Sequence of chain 1.B:
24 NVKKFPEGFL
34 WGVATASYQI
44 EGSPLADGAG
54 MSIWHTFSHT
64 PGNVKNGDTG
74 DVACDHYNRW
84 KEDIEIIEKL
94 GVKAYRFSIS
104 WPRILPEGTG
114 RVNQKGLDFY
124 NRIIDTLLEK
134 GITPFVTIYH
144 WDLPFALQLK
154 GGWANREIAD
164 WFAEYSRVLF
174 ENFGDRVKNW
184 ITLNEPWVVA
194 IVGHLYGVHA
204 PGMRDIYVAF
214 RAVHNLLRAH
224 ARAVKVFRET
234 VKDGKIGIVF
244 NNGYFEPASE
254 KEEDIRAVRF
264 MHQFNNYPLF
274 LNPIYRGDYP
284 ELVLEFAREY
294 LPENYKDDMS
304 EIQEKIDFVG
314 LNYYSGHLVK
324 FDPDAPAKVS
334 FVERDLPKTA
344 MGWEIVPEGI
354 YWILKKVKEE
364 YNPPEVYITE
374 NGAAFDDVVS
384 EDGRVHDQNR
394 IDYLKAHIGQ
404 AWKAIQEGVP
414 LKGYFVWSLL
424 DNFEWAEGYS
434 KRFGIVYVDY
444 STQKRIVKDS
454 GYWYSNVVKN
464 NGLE

Binding-site contacts:
Ligand atom O2 contacts residue GLU188 of chain 1.B at 3.4 Å (salt-bridge).
Ligand atom O5 contacts residue TYR317 of chain 1.B at 3.7 Å.
Ligand atom C6 contacts residue TRP420 of chain 1.B at 4.0 Å (hydrophobic).
Ligand atom C6 contacts residue GLU427 of chain 1.B at 3.4 Å.
Ligand atom C1 contacts residue GLU373 of chain 1.B at 1.4 Å.
Ligand atom O3 contacts residue GLN42 of chain 1.B at 2.6 Å (h-bond).
Ligand atom C1 contacts residue GLU188 of chain 1.B at 3.5 Å.
Ligand atom C7 contacts residue GLU373 of chain 1.B at 2.1 Å.
Ligand atom C4 contacts residue TRP420 of chain 1.B at 4.0 Å (hydrophobic).
Ligand atom O2 contacts residue GLU373 of chain 1.B at 2.9 Å (salt-bridge).
Ligand atom C4 contacts residue GLU427 of chain 1.B at 3.7 Å.
Ligand atom C4 contacts residue TRP428 of chain 1.B at 3.6 Å (hydrophobic).
Ligand atom O6 contacts residue GLU427 of chain 1.B at 2.6 Å (salt-bridge).
Ligand atom O3 contacts residue HIS143 of chain 1.B at 3.0 Å (h-bond).
Ligand atom O2 contacts residue ASN187 of chain 1.B at 3.2 Å (h-bond).
Ligand atom O3 contacts residue TRP428 of chain 1.B at 2.8 Å (h-bond).
Ligand atom C2 contacts residue GLU188 of chain 1.B at 3.4 Å.
Ligand atom C4 contacts residue GLU373 of chain 1.B at 3.4 Å.
Ligand atom C5 contacts residue TRP420 of chain 1.B at 3.7 Å (hydrophobic).
Ligand atom C6 contacts residue GLU373 of chain 1.B at 4.0 Å.
Ligand atom C6 contacts residue PHE436 of chain 1.B at 3.5 Å (hydrophobic).
Ligand atom C3 contacts residue GLN42 of chain 1.B at 3.8 Å.
Ligand atom O6 contacts residue TRP346 of chain 1.B at 3.3 Å.
Ligand atom C3 contacts residue TRP428 of chain 1.B at 3.7 Å (hydrophobic).
Ligand atom C7 contacts residue TYR317 of chain 1.B at 4.0 Å (hydrophobic).
Ligand atom C5 contacts residue GLU373 of chain 1.B at 2.7 Å.
Ligand atom O6 contacts residue PHE436 of chain 1.B at 3.8 Å.
Ligand atom C3 contacts residue TRP420 of chain 1.B at 3.7 Å (hydrophobic).
Ligand atom C3 contacts residue HIS143 of chain 1.B at 3.9 Å.
Ligand atom C2 contacts residue GLU373 of chain 1.B at 2.5 Å.
Ligand atom O4 contacts residue GLN42 of chain 1.B at 2.8 Å (h-bond).
Ligand atom C3 contacts residue GLU373 of chain 1.B at 3.0 Å.
Ligand atom C4 contacts residue GLN42 of chain 1.B at 4.0 Å.
Ligand atom O4 contacts residue TRP428 of chain 1.B at 3.5 Å (h-bond).
Ligand atom O4 contacts residue GLU427 of chain 1.B at 2.7 Å (salt-bridge).
Ligand atom C2 contacts residue HIS143 of chain 1.B at 3.9 Å.
Ligand atom O2 contacts residue HIS143 of chain 1.B at 3.1 Å (h-bond).
Ligand atom O4 contacts residue TRP420 of chain 1.B at 3.3 Å (h-bond).
Ligand atom O3 contacts residue TRP420 of chain 1.B at 3.6 Å.
Ligand atom O5 contacts residue GLU373 of chain 1.B at 3.4 Å (salt-bridge).

A small-molecule ligand and the protein it binds are described below.
Small molecule (SMILES): OCC1[C@@H](O)[C@H](O)C(O)[C@@H](O)[C@@H]1O